Binding-site contacts:
Ligand atom O13 contacts residue ASN193 of chain 1.A at 3.7 Å.
Ligand atom C11 contacts residue PHE196 of chain 1.A at 2.5 Å (hydrophobic).
Ligand atom C10 contacts residue GLY277 of chain 1.A at 4.5 Å.
Ligand atom C09 contacts residue PHE196 of chain 1.A at 2.5 Å (hydrophobic).
Ligand atom C11 contacts residue PHE280 of chain 1.A at 2.7 Å (hydrophobic).
Ligand atom C08 contacts residue PHE196 of chain 1.A at 2.4 Å (hydrophobic).
Ligand atom C08 contacts residue ILE281 of chain 1.A at 4.4 Å (hydrophobic).
Ligand atom C15 contacts residue PHE280 of chain 1.A at 3.1 Å (hydrophobic).
Ligand atom C12 contacts residue PHE280 of chain 1.A at 2.9 Å (hydrophobic).
Ligand atom C16 contacts residue PHE196 of chain 1.A at 3.7 Å (hydrophobic).
Ligand atom C11 contacts residue LEU192 of chain 1.A at 4.4 Å (hydrophobic).
Ligand atom O13 contacts residue PHE280 of chain 1.A at 3.7 Å.
Ligand atom C14 contacts residue PHE196 of chain 1.A at 2.0 Å (hydrophobic).
Ligand atom C09 contacts residue ILE281 of chain 1.A at 3.8 Å (hydrophobic).
Ligand atom C08 contacts residue PHE280 of chain 1.A at 2.3 Å (hydrophobic).
Ligand atom C16 contacts residue PHE280 of chain 1.A at 3.8 Å (hydrophobic).
Ligand atom C14 contacts residue PHE280 of chain 1.A at 2.5 Å (hydrophobic).
Ligand atom C09 contacts residue PHE280 of chain 1.A at 2.4 Å (hydrophobic).
Ligand atom C10 contacts residue ILE281 of chain 1.A at 4.5 Å (hydrophobic).
Ligand atom O13 contacts residue PHE196 of chain 1.A at 2.0 Å.
Ligand atom C10 contacts residue PHE280 of chain 1.A at 2.0 Å (hydrophobic).
Ligand atom C06 contacts residue PHE280 of chain 1.A at 3.9 Å (hydrophobic).
Ligand atom C10 contacts residue PHE196 of chain 1.A at 3.0 Å (hydrophobic).
Ligand atom N07 contacts residue PHE196 of chain 1.A at 3.5 Å.
Ligand atom C03 contacts residue GLU200 of chain 1.A at 3.9 Å.
Ligand atom C12 contacts residue PHE196 of chain 1.A at 1.8 Å (hydrophobic).
Ligand atom N07 contacts residue PHE280 of chain 1.A at 3.1 Å.
Ligand atom C09 contacts residue GLY277 of chain 1.A at 3.9 Å.
Ligand atom O13 contacts residue LEU192 of chain 1.A at 4.0 Å.
Ligand atom C06 contacts residue PHE196 of chain 1.A at 4.2 Å (hydrophobic).
Ligand atom C02 contacts residue GLU200 of chain 1.A at 3.6 Å.
Ligand atom N07 contacts residue ILE281 of chain 1.A at 4.0 Å.
Ligand atom O01 contacts residue GLU200 of chain 1.A at 2.9 Å (salt-bridge).
Ligand atom C15 contacts residue PHE196 of chain 1.A at 2.6 Å (hydrophobic).

Sequence of chain 1.A:
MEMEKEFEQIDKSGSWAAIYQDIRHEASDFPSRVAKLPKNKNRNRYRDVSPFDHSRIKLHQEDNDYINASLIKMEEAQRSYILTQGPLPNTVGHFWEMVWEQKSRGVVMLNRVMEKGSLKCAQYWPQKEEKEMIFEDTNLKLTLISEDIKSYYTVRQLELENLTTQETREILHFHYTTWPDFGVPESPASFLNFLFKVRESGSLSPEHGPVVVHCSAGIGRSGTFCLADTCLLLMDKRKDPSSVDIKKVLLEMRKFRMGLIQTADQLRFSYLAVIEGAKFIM

A protein and the small-molecule ligand that binds it are described below.
Small molecule (SMILES): O=C1CCCc2nc3c(cc21)C(=O)CCC3